Sequence of chain 35.H:
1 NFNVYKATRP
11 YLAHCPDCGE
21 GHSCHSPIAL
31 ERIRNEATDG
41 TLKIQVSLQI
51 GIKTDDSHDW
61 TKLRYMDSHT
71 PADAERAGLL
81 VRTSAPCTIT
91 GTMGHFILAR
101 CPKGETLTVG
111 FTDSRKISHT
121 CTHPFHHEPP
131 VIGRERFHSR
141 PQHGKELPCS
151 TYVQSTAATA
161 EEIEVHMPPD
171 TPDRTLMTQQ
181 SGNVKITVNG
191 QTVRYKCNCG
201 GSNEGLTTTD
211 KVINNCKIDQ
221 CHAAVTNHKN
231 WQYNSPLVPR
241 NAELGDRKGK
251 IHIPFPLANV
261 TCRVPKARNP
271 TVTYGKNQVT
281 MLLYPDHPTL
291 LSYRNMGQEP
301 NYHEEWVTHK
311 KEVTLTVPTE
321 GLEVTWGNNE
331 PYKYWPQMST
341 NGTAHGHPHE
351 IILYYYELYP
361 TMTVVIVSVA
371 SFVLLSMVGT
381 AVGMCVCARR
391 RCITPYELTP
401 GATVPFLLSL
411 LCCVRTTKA

A small-molecule ligand and the protein it binds are described below.
Small molecule (SMILES): CC(=O)N[C@@H]1[C@@H](O)[C@H](O)[C@@H](CO)O[C@H]1O

Binding-site contacts:
Ligand atom C5 contacts residue ASN259 of chain 35.H at 3.6 Å.
Ligand atom O6 contacts residue LYS115 of chain 35.G at 4.2 Å.
Ligand atom C1 contacts residue ASN259 of chain 35.H at 1.4 Å.
Ligand atom O6 contacts residue THR116 of chain 35.G at 3.3 Å.
Ligand atom O5 contacts residue THR116 of chain 35.G at 3.9 Å.
Ligand atom O7 contacts residue LYS181 of chain 35.G at 4.2 Å.
Ligand atom O7 contacts residue ASN259 of chain 35.H at 2.9 Å (h-bond).
Ligand atom C8 contacts residue ASN259 of chain 35.H at 4.4 Å.
Ligand atom N2 contacts residue ASN259 of chain 35.H at 2.9 Å (h-bond).
Ligand atom C6 contacts residue THR116 of chain 35.G at 3.8 Å.
Ligand atom C3 contacts residue ASN259 of chain 35.H at 3.8 Å.
Ligand atom C5 contacts residue THR116 of chain 35.G at 4.5 Å.
Ligand atom C6 contacts residue LYS115 of chain 35.G at 4.1 Å.
Ligand atom C7 contacts residue ASN259 of chain 35.H at 3.1 Å.
Ligand atom C4 contacts residue ASN259 of chain 35.H at 4.2 Å.
Ligand atom O5 contacts residue ASN259 of chain 35.H at 2.3 Å (h-bond).
Ligand atom C2 contacts residue ASN259 of chain 35.H at 2.4 Å.

Sequence of chain 35.G:
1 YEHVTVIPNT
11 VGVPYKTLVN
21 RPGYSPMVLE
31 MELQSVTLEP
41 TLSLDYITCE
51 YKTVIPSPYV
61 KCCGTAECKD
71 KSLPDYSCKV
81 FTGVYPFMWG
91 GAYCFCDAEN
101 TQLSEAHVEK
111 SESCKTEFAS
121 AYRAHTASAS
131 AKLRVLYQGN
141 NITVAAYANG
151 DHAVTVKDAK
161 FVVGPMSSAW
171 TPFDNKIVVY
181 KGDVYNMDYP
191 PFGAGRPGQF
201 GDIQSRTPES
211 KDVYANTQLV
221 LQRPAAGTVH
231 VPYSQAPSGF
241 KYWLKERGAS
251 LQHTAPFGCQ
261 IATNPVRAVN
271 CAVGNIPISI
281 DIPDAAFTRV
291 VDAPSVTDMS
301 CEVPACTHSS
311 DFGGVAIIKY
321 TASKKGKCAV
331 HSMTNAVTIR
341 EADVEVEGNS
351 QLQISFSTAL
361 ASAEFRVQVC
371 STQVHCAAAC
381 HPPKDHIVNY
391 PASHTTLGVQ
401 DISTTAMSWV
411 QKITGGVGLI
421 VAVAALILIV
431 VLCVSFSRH